This small molecule binds to this protein.
Small molecule (SMILES): CC(=O)N[C@H]1[C@H](O[C@H]2[C@H](O)[C@@H](NC(C)=O)CO[C@@H]2CO)O[C@H](CO)[C@@H](O)[C@@H]1O

Sequence of chain 1.A:
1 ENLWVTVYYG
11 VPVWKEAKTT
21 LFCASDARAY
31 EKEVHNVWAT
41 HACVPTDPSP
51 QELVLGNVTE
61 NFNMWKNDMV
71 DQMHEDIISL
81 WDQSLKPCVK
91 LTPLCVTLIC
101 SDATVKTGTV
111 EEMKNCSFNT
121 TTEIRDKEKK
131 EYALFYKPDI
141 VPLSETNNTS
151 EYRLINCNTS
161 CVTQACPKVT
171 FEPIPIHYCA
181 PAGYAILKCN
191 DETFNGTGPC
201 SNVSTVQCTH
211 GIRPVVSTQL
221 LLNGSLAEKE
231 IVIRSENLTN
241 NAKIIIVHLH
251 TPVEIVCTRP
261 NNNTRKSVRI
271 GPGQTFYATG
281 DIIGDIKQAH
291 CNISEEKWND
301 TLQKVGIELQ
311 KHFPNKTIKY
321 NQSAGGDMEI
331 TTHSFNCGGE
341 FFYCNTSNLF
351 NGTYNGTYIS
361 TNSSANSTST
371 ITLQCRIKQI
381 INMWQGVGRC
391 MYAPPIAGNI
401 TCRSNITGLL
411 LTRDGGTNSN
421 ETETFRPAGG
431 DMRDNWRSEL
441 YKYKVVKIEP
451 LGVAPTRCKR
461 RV

Binding-site contacts:
Ligand atom C8 contacts residue ASN195 of chain 1.A at 4.5 Å.
Ligand atom O6 contacts residue ASN195 of chain 1.A at 4.3 Å.
Ligand atom C1 contacts residue ASN195 of chain 1.A at 1.4 Å.
Ligand atom C8 contacts residue GLU236 of chain 1.A at 4.1 Å.
Ligand atom C3 contacts residue ASN195 of chain 1.A at 3.6 Å.
Ligand atom C6 contacts residue NAG1 of chain 1.MA at 3.9 Å.
Ligand atom O7 contacts residue HIS312 of chain 1.A at 4.2 Å.
Ligand atom C5 contacts residue NAG1 of chain 1.MA at 4.4 Å.
Ligand atom C7 contacts residue ASN195 of chain 1.A at 3.2 Å.
Ligand atom C5 contacts residue ASN195 of chain 1.A at 3.6 Å.
Ligand atom C4 contacts residue ASN195 of chain 1.A at 4.1 Å.
Ligand atom O5 contacts residue ASN195 of chain 1.A at 2.4 Å (h-bond).
Ligand atom O7 contacts residue ASN195 of chain 1.A at 3.1 Å (h-bond).
Ligand atom O6 contacts residue NAG1 of chain 1.MA at 4.1 Å.
Ligand atom N2 contacts residue ASN195 of chain 1.A at 2.6 Å (h-bond).
Ligand atom C2 contacts residue ASN195 of chain 1.A at 2.3 Å.
Ligand atom C8 contacts residue SER235 of chain 1.A at 3.5 Å.